The protein below binds the small molecule below.
Small molecule (SMILES): CC(=O)N[C@H]1[C@H](O[C@H]2[C@H](O)[C@@H](NC(C)=O)CO[C@@H]2CO)O[C@H](CO)[C@@H](O[C@@H]2O[C@H](CO)[C@@H](O)[C@H](O)[C@@H]2O)[C@@H]1O

Binding-site contacts:
Ligand atom C1 contacts residue TRP359 of chain 4.A at 3.9 Å (hydrophobic).
Ligand atom O5 contacts residue ASN64 of chain 4.A at 2.4 Å (h-bond).
Ligand atom C7 contacts residue TRP359 of chain 4.A at 4.2 Å (hydrophobic).
Ligand atom N2 contacts residue TRP359 of chain 4.A at 3.5 Å (h-bond).
Ligand atom C5 contacts residue ASN64 of chain 4.A at 3.7 Å.
Ligand atom C5 contacts residue TRP359 of chain 4.A at 4.1 Å (hydrophobic).
Ligand atom C2 contacts residue ASN64 of chain 4.A at 2.4 Å.
Ligand atom C4 contacts residue ASN64 of chain 4.A at 4.2 Å.
Ligand atom N2 contacts residue ASN64 of chain 4.A at 2.8 Å (h-bond).
Ligand atom C2 contacts residue TRP359 of chain 4.A at 4.2 Å (hydrophobic).
Ligand atom O3 contacts residue TRP359 of chain 4.A at 4.3 Å.
Ligand atom O7 contacts residue TRP359 of chain 4.A at 4.3 Å.
Ligand atom C3 contacts residue ASN64 of chain 4.A at 3.8 Å.
Ligand atom C7 contacts residue ASN64 of chain 4.A at 3.5 Å.
Ligand atom O4 contacts residue TRP359 of chain 4.A at 4.0 Å.
Ligand atom O7 contacts residue ASN64 of chain 4.A at 3.7 Å.
Ligand atom C1 contacts residue ASN64 of chain 4.A at 1.4 Å.
Ligand atom C4 contacts residue TRP359 of chain 4.A at 4.4 Å (hydrophobic).
Ligand atom C8 contacts residue TRP359 of chain 4.A at 3.8 Å (hydrophobic).
Ligand atom C3 contacts residue TRP359 of chain 4.A at 3.8 Å (hydrophobic).

Sequence of chain 4.A:
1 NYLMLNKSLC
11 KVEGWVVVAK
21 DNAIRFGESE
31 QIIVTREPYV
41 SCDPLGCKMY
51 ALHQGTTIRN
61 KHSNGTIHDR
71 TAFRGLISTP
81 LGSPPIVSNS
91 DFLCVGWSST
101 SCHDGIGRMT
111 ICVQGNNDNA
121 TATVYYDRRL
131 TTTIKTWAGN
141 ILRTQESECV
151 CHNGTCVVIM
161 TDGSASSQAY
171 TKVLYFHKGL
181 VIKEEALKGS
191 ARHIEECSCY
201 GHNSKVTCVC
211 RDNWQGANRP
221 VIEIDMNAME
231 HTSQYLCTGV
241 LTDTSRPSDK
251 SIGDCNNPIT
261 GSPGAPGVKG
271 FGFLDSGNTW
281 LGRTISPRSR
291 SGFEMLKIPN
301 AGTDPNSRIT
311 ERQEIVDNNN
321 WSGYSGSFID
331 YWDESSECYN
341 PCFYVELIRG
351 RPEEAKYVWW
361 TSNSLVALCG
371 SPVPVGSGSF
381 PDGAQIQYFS